Binding-site contacts:
Ligand atom C33 contacts residue ALA70 of chain 1.OA at 3.3 Å (hydrophobic).
Ligand atom C4 contacts residue THR91 of chain 1.OA at 4.0 Å.
Ligand atom C21 contacts residue ALA92 of chain 1.OA at 3.8 Å (hydrophobic).
Ligand atom C9 contacts residue ASP125 of chain 1.PA at 3.5 Å.
Ligand atom C18 contacts residue LYS76 of chain 1.OA at 3.9 Å.
Ligand atom C31 contacts residue ALA63 of chain 1.OA at 3.9 Å (hydrophobic).
Ligand atom C20 contacts residue GLY88 of chain 1.OA at 3.3 Å.
Ligand atom O33 contacts residue THR44 of chain 1.OA at 2.5 Å (h-bond).
Ligand atom C31 contacts residue ALA70 of chain 1.OA at 3.6 Å (hydrophobic).
Ligand atom O31 contacts residue ILE127 of chain 1.PA at 3.5 Å.
Ligand atom N10 contacts residue ASP125 of chain 1.PA at 2.9 Å (salt-bridge).
Ligand atom C19 contacts residue LYS76 of chain 1.OA at 3.8 Å.
Ligand atom C18 contacts residue THR44 of chain 1.OA at 3.3 Å.
Ligand atom C19 contacts residue GLY90 of chain 1.OA at 3.8 Å.
Ligand atom N16 contacts residue GLY90 of chain 1.OA at 2.8 Å (h-bond).
Ligand atom C5 contacts residue THR91 of chain 1.OA at 3.8 Å.
Ligand atom C12 contacts residue THR64 of chain 1.OA at 3.9 Å.
Ligand atom C22 contacts residue THR44 of chain 1.OA at 3.1 Å.
Ligand atom O34 contacts residue THR64 of chain 1.OA at 3.4 Å (h-bond).
Ligand atom C32 contacts residue ALA70 of chain 1.OA at 3.5 Å (hydrophobic).
Ligand atom C20 contacts residue THR95 of chain 1.OA at 3.7 Å.
Ligand atom C17 contacts residue GLY90 of chain 1.OA at 3.8 Å.
Ligand atom C30 contacts residue ASP125 of chain 1.PA at 3.5 Å.
Ligand atom C19 contacts residue ALA92 of chain 1.OA at 3.8 Å (hydrophobic).
Ligand atom C18 contacts residue GLY90 of chain 1.OA at 3.7 Å.
Ligand atom C17 contacts residue THR44 of chain 1.OA at 3.8 Å.
Ligand atom C33 contacts residue GLU65 of chain 1.OA at 3.1 Å.
Ligand atom C21 contacts residue ALA63 of chain 1.OA at 3.8 Å (hydrophobic).
Ligand atom C32 contacts residue ASP125 of chain 1.PA at 3.8 Å.
Ligand atom C9 contacts residue ILE127 of chain 1.PA at 4.0 Å (hydrophobic).
Ligand atom C11 contacts residue ASP125 of chain 1.PA at 3.6 Å.
Ligand atom O32 contacts residue THR64 of chain 1.OA at 2.7 Å (h-bond).
Ligand atom O33 contacts residue GLY90 of chain 1.OA at 3.8 Å.
Ligand atom O32 contacts residue GLU65 of chain 1.OA at 3.4 Å (salt-bridge).
Ligand atom C15 contacts residue GLY90 of chain 1.OA at 3.7 Å.
Ligand atom C21 contacts residue CYS74 of chain 1.OA at 3.6 Å (hydrophobic).
Ligand atom O31 contacts residue ASP125 of chain 1.PA at 3.3 Å (salt-bridge).
Ligand atom C21 contacts residue LYS76 of chain 1.OA at 3.1 Å.
Ligand atom C14 contacts residue GLY90 of chain 1.OA at 3.6 Å.
Ligand atom C32 contacts residue ALA63 of chain 1.OA at 3.9 Å (hydrophobic).

This small molecule binds to this protein.
Small molecule (SMILES): CC(C)C[C@@H](C=O)NC(=O)[C@H](CC(C)C)NC(=O)[C@H](CC(C)C)NC(=O)OCc1ccccc1

Sequence of chain 1.PA:
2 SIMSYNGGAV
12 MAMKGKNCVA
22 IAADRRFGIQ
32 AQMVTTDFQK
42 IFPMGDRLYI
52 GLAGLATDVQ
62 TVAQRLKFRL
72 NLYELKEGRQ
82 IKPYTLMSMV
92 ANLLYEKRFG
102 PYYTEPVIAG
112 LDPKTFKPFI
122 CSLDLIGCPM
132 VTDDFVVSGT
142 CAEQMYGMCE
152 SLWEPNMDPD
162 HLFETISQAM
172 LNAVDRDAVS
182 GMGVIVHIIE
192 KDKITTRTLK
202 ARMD

Sequence of chain 1.OA:
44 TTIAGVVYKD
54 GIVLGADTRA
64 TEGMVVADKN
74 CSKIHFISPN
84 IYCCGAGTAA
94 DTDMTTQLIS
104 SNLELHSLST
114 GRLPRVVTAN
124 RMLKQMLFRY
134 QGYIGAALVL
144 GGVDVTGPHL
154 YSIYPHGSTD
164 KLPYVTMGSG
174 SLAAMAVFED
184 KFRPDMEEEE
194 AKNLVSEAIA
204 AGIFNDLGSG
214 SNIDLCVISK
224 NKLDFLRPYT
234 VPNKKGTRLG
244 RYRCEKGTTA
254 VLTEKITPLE